Binding-site contacts:
Ligand atom C2 contacts residue TRP374 of chain 26.A at 4.0 Å (hydrophobic).
Ligand atom O2S contacts residue LYS215 of chain 26.A at 3.1 Å (salt-bridge).
Ligand atom C1 contacts residue TRP374 of chain 26.A at 3.3 Å (hydrophobic).
Ligand atom C3 contacts residue TRP374 of chain 26.A at 4.0 Å (hydrophobic).
Ligand atom N1 contacts residue TRP374 of chain 26.A at 3.5 Å.
Ligand atom S1 contacts residue ARG224 of chain 26.A at 4.0 Å.
Ligand atom O1S contacts residue ARG224 of chain 26.A at 2.9 Å (salt-bridge).
Ligand atom O1S contacts residue GLY222 of chain 26.A at 3.0 Å (h-bond).
Ligand atom O1S contacts residue LYS215 of chain 26.A at 3.9 Å.
Ligand atom O3S contacts residue ARG224 of chain 26.A at 3.8 Å.
Ligand atom O1S contacts residue TRP374 of chain 26.A at 4.0 Å.
Ligand atom S1 contacts residue GLY222 of chain 26.A at 3.8 Å.
Ligand atom O2S contacts residue GLY222 of chain 26.A at 3.4 Å (h-bond).
Ligand atom O1S contacts residue PHE223 of chain 26.A at 3.2 Å.
Ligand atom S1 contacts residue LYS215 of chain 26.A at 4.1 Å.
Ligand atom C2 contacts residue ARG224 of chain 26.A at 4.0 Å.
Ligand atom S1 contacts residue TRP374 of chain 26.A at 4.4 Å.
Ligand atom C1 contacts residue ARG224 of chain 26.A at 4.1 Å.
Ligand atom C3 contacts residue ASP229 of chain 26.A at 4.4 Å.

Sequence of chain 26.A:
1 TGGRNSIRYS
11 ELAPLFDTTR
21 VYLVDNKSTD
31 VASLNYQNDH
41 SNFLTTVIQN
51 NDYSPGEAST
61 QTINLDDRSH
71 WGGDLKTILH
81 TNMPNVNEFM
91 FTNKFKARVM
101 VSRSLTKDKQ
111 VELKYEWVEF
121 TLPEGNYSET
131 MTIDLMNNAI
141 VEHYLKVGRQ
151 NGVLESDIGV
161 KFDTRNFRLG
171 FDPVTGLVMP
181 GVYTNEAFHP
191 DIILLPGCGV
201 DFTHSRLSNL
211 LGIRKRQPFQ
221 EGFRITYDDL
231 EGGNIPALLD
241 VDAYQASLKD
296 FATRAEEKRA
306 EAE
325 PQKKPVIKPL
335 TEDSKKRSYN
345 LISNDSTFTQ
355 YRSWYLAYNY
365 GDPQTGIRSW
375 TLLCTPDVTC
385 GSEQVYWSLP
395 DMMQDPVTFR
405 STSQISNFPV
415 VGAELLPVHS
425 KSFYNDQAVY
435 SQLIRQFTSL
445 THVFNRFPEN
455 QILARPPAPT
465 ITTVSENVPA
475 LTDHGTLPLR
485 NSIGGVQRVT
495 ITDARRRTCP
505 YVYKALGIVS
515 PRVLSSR

The small molecule below binds the protein below.
Small molecule (SMILES): CCCCCCCCCCCC[N+](C)(C)CCCS(=O)(=O)O